Binding-site contacts:
Ligand atom C4 contacts residue ASN75 of chain 4.C at 4.0 Å.
Ligand atom C7 contacts residue MET126 of chain 4.C at 3.8 Å (hydrophobic).
Ligand atom C8 contacts residue ASN75 of chain 4.C at 3.0 Å.
Ligand atom C6 contacts residue ASN75 of chain 4.C at 3.8 Å.
Ligand atom O7 contacts residue ASN75 of chain 4.C at 3.2 Å (h-bond).
Ligand atom O6 contacts residue ASN75 of chain 4.C at 3.8 Å.
Ligand atom C2 contacts residue NAG1 of chain 4.T at 4.1 Å.
Ligand atom O5 contacts residue ASN75 of chain 4.C at 2.1 Å (h-bond).
Ligand atom C3 contacts residue ASN75 of chain 4.C at 3.5 Å.
Ligand atom O7 contacts residue MET126 of chain 4.C at 3.1 Å.
Ligand atom C4 contacts residue NAG1 of chain 4.T at 2.9 Å.
Ligand atom C7 contacts residue ASN75 of chain 4.C at 2.8 Å.
Ligand atom O5 contacts residue THR48 of chain 4.D at 4.0 Å.
Ligand atom O6 contacts residue GLU46 of chain 4.D at 3.8 Å.
Ligand atom C5 contacts residue NAG1 of chain 4.T at 3.7 Å.
Ligand atom C8 contacts residue MET126 of chain 4.C at 3.7 Å (hydrophobic).
Ligand atom C8 contacts residue PHE98 of chain 4.C at 3.6 Å (hydrophobic).
Ligand atom C5 contacts residue ASN75 of chain 4.C at 3.2 Å.
Ligand atom C6 contacts residue CYS45 of chain 4.D at 4.4 Å (hydrophobic).
Ligand atom C3 contacts residue NAG1 of chain 4.T at 3.3 Å.
Ligand atom C6 contacts residue NAG1 of chain 4.T at 3.4 Å.
Ligand atom O4 contacts residue NAG1 of chain 4.T at 1.6 Å.
Ligand atom O6 contacts residue THR48 of chain 4.D at 4.0 Å.
Ligand atom O3 contacts residue NAG1 of chain 4.T at 2.4 Å (h-bond).
Ligand atom C2 contacts residue ASN75 of chain 4.C at 2.6 Å.
Ligand atom C6 contacts residue THR48 of chain 4.D at 4.4 Å.
Ligand atom O6 contacts residue CYS45 of chain 4.D at 3.4 Å (h-bond).
Ligand atom O6 contacts residue NAG1 of chain 4.T at 4.1 Å.
Ligand atom N2 contacts residue ASN75 of chain 4.C at 3.0 Å (h-bond).
Ligand atom C1 contacts residue ASN75 of chain 4.C at 1.3 Å.

Sequence of chain 4.D:
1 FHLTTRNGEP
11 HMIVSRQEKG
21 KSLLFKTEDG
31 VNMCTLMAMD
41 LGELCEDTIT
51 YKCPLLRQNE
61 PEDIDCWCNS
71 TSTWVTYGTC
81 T

Sequence of chain 4.C:
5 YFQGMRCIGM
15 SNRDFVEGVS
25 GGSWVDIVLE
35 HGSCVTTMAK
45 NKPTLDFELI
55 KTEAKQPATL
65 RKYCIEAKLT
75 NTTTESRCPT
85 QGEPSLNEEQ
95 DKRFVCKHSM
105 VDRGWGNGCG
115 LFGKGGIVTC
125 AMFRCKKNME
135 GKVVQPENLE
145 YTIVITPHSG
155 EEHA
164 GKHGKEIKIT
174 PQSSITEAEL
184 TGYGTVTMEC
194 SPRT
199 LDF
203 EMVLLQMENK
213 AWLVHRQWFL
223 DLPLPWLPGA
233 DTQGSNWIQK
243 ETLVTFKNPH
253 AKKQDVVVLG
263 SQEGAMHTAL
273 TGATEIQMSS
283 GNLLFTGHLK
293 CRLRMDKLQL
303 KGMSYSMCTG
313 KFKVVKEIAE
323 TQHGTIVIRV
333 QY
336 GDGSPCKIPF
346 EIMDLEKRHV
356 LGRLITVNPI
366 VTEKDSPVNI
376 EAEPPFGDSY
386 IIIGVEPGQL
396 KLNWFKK

This protein binds this small molecule.
Small molecule (SMILES): CC(=O)N[C@@H]1[C@@H](O)[C@H](O)[C@@H](CO)O[C@H]1O